Binding-site contacts:
Ligand atom C8 contacts residue ASN1158 of chain 1.C at 4.3 Å.
Ligand atom O5 contacts residue ASN1158 of chain 1.C at 2.4 Å (h-bond).
Ligand atom O7 contacts residue ASN1158 of chain 1.C at 3.0 Å (h-bond).
Ligand atom N2 contacts residue ASN1158 of chain 1.C at 2.9 Å (h-bond).
Ligand atom C3 contacts residue ASN1158 of chain 1.C at 3.8 Å.
Ligand atom C1 contacts residue ASN1158 of chain 1.C at 1.4 Å.
Ligand atom C5 contacts residue ASN1158 of chain 1.C at 3.7 Å.
Ligand atom O6 contacts residue ASN1158 of chain 1.C at 4.2 Å.
Ligand atom C4 contacts residue ASN1158 of chain 1.C at 4.2 Å.
Ligand atom C7 contacts residue ASN1158 of chain 1.C at 3.1 Å.
Ligand atom C2 contacts residue ASN1158 of chain 1.C at 2.5 Å.

Sequence of chain 1.C:
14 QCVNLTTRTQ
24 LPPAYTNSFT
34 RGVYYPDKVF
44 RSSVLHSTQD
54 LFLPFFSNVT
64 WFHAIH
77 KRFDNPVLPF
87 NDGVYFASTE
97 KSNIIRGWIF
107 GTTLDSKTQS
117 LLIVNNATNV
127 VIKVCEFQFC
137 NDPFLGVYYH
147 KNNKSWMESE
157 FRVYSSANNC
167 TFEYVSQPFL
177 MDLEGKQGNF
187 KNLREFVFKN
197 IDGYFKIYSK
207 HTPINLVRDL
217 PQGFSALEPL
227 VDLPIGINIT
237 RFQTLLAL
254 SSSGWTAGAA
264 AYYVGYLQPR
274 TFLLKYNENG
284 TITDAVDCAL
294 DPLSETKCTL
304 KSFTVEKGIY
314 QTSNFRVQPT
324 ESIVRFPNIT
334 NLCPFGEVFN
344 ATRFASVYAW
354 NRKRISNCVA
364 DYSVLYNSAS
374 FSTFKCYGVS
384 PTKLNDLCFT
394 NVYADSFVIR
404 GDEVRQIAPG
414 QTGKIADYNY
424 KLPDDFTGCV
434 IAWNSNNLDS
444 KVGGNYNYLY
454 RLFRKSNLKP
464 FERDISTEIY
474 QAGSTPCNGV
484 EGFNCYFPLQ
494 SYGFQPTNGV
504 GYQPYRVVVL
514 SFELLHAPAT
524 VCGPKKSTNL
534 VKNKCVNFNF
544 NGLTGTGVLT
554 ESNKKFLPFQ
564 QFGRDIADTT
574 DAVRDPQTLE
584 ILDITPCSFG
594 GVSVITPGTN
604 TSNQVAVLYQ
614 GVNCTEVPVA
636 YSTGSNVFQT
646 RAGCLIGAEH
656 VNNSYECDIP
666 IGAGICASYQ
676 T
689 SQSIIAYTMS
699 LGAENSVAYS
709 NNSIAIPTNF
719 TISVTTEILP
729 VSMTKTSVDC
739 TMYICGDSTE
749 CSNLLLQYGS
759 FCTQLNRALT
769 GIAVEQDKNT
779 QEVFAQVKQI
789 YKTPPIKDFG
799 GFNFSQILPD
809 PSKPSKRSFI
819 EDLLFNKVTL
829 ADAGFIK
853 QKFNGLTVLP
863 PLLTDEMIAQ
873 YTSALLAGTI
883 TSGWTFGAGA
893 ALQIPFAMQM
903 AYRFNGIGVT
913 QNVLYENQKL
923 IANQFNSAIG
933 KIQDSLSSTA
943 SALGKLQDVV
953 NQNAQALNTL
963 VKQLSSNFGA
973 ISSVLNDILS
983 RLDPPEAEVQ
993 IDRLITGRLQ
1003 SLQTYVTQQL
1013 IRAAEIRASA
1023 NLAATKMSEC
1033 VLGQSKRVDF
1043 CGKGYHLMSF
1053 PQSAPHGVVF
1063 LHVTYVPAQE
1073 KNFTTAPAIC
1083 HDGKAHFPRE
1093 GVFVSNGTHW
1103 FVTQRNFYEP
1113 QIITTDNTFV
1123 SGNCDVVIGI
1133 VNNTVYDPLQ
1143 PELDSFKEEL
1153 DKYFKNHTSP

This protein binds this small molecule.
Small molecule (SMILES): CC(=O)N[C@@H]1[C@@H](O)[C@H](O)[C@@H](CO)O[C@H]1O